Sequence of chain 1.A:
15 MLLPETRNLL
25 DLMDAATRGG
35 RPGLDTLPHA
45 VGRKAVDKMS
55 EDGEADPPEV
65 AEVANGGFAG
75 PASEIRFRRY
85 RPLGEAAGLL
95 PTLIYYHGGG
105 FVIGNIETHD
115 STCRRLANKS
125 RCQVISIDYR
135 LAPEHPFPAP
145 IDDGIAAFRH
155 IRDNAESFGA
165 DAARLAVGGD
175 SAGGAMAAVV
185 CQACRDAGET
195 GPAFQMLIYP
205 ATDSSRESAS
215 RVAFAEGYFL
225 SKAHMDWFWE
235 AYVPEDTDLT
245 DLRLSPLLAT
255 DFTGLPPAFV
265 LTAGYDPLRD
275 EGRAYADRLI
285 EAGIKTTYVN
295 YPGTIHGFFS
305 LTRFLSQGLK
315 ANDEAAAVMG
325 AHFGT

Binding-site contacts:
Ligand atom P contacts residue GLY103 of chain 1.A at 3.7 Å.
Ligand atom C2 contacts residue SER175 of chain 1.A at 4.2 Å.
Ligand atom C1 contacts residue HIS300 of chain 1.A at 3.6 Å.
Ligand atom C2 contacts residue PHE232 of chain 1.A at 4.2 Å (hydrophobic).
Ligand atom C1 contacts residue GLY104 of chain 1.A at 4.3 Å.
Ligand atom O2 contacts residue GLY104 of chain 1.A at 2.6 Å (h-bond).
Ligand atom C3 contacts residue ALA176 of chain 1.A at 4.4 Å (hydrophobic).
Ligand atom C6 contacts residue TRP233 of chain 1.A at 3.7 Å (hydrophobic).
Ligand atom C2 contacts residue GLY104 of chain 1.A at 3.5 Å.
Ligand atom C4 contacts residue PHE105 of chain 1.A at 4.2 Å (hydrophobic).
Ligand atom C4 contacts residue ALA176 of chain 1.A at 4.3 Å (hydrophobic).
Ligand atom O2 contacts residue GLY102 of chain 1.A at 3.6 Å.
Ligand atom P contacts residue GLY104 of chain 1.A at 3.5 Å.
Ligand atom O2 contacts residue ASP174 of chain 1.A at 4.3 Å.
Ligand atom P contacts residue SER175 of chain 1.A at 1.6 Å.
Ligand atom C4 contacts residue GLY104 of chain 1.A at 3.6 Å.
Ligand atom O2 contacts residue GLY103 of chain 1.A at 2.7 Å (h-bond).
Ligand atom O1 contacts residue SER175 of chain 1.A at 2.7 Å (h-bond).
Ligand atom O1 contacts residue GLY104 of chain 1.A at 3.8 Å.
Ligand atom C6 contacts residue TYR236 of chain 1.A at 4.2 Å (hydrophobic).
Ligand atom P contacts residue HIS300 of chain 1.A at 3.6 Å.
Ligand atom C7 contacts residue HIS300 of chain 1.A at 3.4 Å.
Ligand atom C1 contacts residue ALA176 of chain 1.A at 4.3 Å (hydrophobic).
Ligand atom C5 contacts residue TRP233 of chain 1.A at 4.4 Å (hydrophobic).
Ligand atom O1 contacts residue GLY103 of chain 1.A at 3.7 Å.
Ligand atom C1 contacts residue LEU272 of chain 1.A at 4.4 Å (hydrophobic).
Ligand atom C1 contacts residue LEU224 of chain 1.A at 4.4 Å (hydrophobic).
Ligand atom O2 contacts residue ALA176 of chain 1.A at 2.9 Å (h-bond).
Ligand atom C3 contacts residue ALA205 of chain 1.A at 4.0 Å (hydrophobic).
Ligand atom C1 contacts residue SER175 of chain 1.A at 2.8 Å.
Ligand atom C6 contacts residue PHE105 of chain 1.A at 3.8 Å (hydrophobic).
Ligand atom O2 contacts residue SER175 of chain 1.A at 2.4 Å (h-bond).
Ligand atom P contacts residue ALA176 of chain 1.A at 3.7 Å.
Ligand atom C7 contacts residue GLY103 of chain 1.A at 4.2 Å.
Ligand atom C7 contacts residue SER175 of chain 1.A at 3.0 Å.
Ligand atom O1 contacts residue HIS300 of chain 1.A at 3.6 Å.
Ligand atom C3 contacts residue GLY104 of chain 1.A at 4.1 Å.

A protein and the small-molecule ligand that binds it are described below.
Small molecule (SMILES): CCCCCC[P](=O)(O)OC